Binding-site contacts:
Ligand atom PA contacts residue TYR223 of chain 1.A at 3.5 Å.
Ligand atom O3B contacts residue CA1 of chain 1.C at 2.3 Å.
Ligand atom N3 contacts residue ASN28 of chain 1.A at 2.8 Å (h-bond).
Ligand atom C4 contacts residue ASN28 of chain 1.A at 3.6 Å.
Ligand atom PB contacts residue CA1 of chain 1.C at 3.5 Å.
Ligand atom O3' contacts residue ASN215 of chain 1.A at 3.0 Å (h-bond).
Ligand atom PB contacts residue ARG218 of chain 1.A at 3.6 Å.
Ligand atom O1B contacts residue ARG218 of chain 1.A at 3.5 Å (salt-bridge).
Ligand atom O4 contacts residue ASN28 of chain 1.A at 3.5 Å (h-bond).
Ligand atom O2 contacts residue HIS85 of chain 1.A at 3.5 Å.
Ligand atom O2A contacts residue GLU51 of chain 1.A at 3.1 Å (salt-bridge).
Ligand atom O1B contacts residue LYS230 of chain 1.A at 2.9 Å (salt-bridge).
Ligand atom C5 contacts residue TRP63 of chain 2.A at 3.6 Å (hydrophobic).
Ligand atom O5' contacts residue TRP64 of chain 2.A at 3.2 Å (h-bond).
Ligand atom C6 contacts residue TRP64 of chain 2.A at 3.5 Å (hydrophobic).
Ligand atom O3B contacts residue ASP82 of chain 1.A at 3.4 Å (salt-bridge).
Ligand atom O3' contacts residue ASP82 of chain 1.A at 2.7 Å (salt-bridge).
Ligand atom O3B contacts residue GLU51 of chain 1.A at 3.3 Å (salt-bridge).
Ligand atom PA contacts residue LYS62 of chain 2.A at 3.6 Å.
Ligand atom O2 contacts residue LEU27 of chain 1.A at 3.3 Å.
Ligand atom O3B contacts residue CA1 of chain 1.B at 2.4 Å.
Ligand atom O2A contacts residue LYS62 of chain 2.A at 3.0 Å (salt-bridge).
Ligand atom O2A contacts residue CA1 of chain 1.B at 2.2 Å.
Ligand atom O1B contacts residue ASN238 of chain 1.A at 3.4 Å (h-bond).
Ligand atom PA contacts residue CA1 of chain 1.B at 3.4 Å.
Ligand atom O2 contacts residue GLN24 of chain 1.A at 2.9 Å (h-bond).
Ligand atom C3' contacts residue ASP82 of chain 1.A at 3.5 Å.
Ligand atom O2B contacts residue ARG218 of chain 1.A at 2.8 Å (salt-bridge).
Ligand atom N3A contacts residue ARG218 of chain 1.A at 3.2 Å (salt-bridge).
Ligand atom O1A contacts residue LYS62 of chain 2.A at 3.2 Å (salt-bridge).
Ligand atom C5 contacts residue TRP64 of chain 2.A at 3.4 Å (hydrophobic).
Ligand atom O3B contacts residue GLU54 of chain 1.A at 3.0 Å (salt-bridge).
Ligand atom PB contacts residue CA1 of chain 1.B at 3.6 Å.
Ligand atom N3A contacts residue TYR223 of chain 1.A at 3.2 Å (h-bond).
Ligand atom O1A contacts residue TRP64 of chain 2.A at 2.9 Å (h-bond).
Ligand atom O2B contacts residue LYS211 of chain 1.A at 2.6 Å (salt-bridge).
Ligand atom C4' contacts residue ASN215 of chain 1.A at 3.4 Å.
Ligand atom C2' contacts residue HIS85 of chain 1.A at 3.5 Å.
Ligand atom O1A contacts residue TYR223 of chain 1.A at 2.6 Å (h-bond).
Ligand atom O4 contacts residue TRP63 of chain 2.A at 2.9 Å (h-bond).

Sequence of chain 2.A:
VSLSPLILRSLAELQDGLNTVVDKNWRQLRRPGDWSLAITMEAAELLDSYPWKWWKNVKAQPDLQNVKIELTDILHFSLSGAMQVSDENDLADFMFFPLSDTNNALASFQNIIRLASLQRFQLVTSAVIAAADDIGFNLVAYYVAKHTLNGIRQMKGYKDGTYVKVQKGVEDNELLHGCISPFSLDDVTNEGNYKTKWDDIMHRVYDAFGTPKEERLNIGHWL

This small molecule binds to this protein.
Small molecule (SMILES): O=c1ccn([C@H]2C[C@H](O)[C@@H](CO[P](=O)(O)NP(=O)(O)O)O2)c(=O)[nH]1

Sequence of chain 1.A:
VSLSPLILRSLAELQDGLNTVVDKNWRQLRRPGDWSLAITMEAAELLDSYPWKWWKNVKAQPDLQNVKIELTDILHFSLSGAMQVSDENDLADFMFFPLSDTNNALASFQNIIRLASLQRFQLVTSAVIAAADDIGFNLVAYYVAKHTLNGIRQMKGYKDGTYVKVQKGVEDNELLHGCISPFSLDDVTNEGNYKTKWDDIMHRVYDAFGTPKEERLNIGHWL